Binding-site contacts:
Ligand atom O7 contacts residue ASN128 of chain 1.A at 3.6 Å.
Ligand atom C5 contacts residue ASN128 of chain 1.A at 3.7 Å.
Ligand atom O5 contacts residue PHE74 of chain 1.A at 3.9 Å.
Ligand atom N2 contacts residue LEU126 of chain 1.A at 4.1 Å.
Ligand atom C5 contacts residue PHE74 of chain 1.A at 4.1 Å (hydrophobic).
Ligand atom O5 contacts residue ASN128 of chain 1.A at 2.4 Å (h-bond).
Ligand atom C8 contacts residue THR102 of chain 1.A at 4.0 Å.
Ligand atom C1 contacts residue PHE74 of chain 1.A at 4.0 Å (hydrophobic).
Ligand atom C8 contacts residue THR101 of chain 1.A at 3.6 Å.
Ligand atom N2 contacts residue ASN128 of chain 1.A at 2.8 Å (h-bond).
Ligand atom C7 contacts residue PHE74 of chain 1.A at 4.5 Å (hydrophobic).
Ligand atom O7 contacts residue THR102 of chain 1.A at 4.2 Å.
Ligand atom C6 contacts residue PHE74 of chain 1.A at 3.8 Å (hydrophobic).
Ligand atom C7 contacts residue SER105 of chain 1.A at 4.5 Å.
Ligand atom N2 contacts residue SER105 of chain 1.A at 4.5 Å.
Ligand atom O7 contacts residue PHE74 of chain 1.A at 4.1 Å.
Ligand atom C1 contacts residue LEU126 of chain 1.A at 4.4 Å (hydrophobic).
Ligand atom C3 contacts residue ASN128 of chain 1.A at 3.8 Å.
Ligand atom C8 contacts residue PHE74 of chain 1.A at 4.2 Å (hydrophobic).
Ligand atom C1 contacts residue ASN128 of chain 1.A at 1.5 Å.
Ligand atom C2 contacts residue ASN128 of chain 1.A at 2.4 Å.
Ligand atom C4 contacts residue ASN128 of chain 1.A at 4.2 Å.
Ligand atom C8 contacts residue LEU126 of chain 1.A at 3.5 Å (hydrophobic).
Ligand atom C7 contacts residue ASN128 of chain 1.A at 3.5 Å.
Ligand atom C8 contacts residue SER105 of chain 1.A at 3.6 Å.

A protein and the small-molecule ligand that binds it are described below.
Small molecule (SMILES): CC(=O)N[C@H]1[C@H](O[C@H]2[C@H](O)[C@@H](NC(C)=O)CO[C@@H]2CO)O[C@H](CO)[C@@H](O)[C@@H]1O

Sequence of chain 1.A:
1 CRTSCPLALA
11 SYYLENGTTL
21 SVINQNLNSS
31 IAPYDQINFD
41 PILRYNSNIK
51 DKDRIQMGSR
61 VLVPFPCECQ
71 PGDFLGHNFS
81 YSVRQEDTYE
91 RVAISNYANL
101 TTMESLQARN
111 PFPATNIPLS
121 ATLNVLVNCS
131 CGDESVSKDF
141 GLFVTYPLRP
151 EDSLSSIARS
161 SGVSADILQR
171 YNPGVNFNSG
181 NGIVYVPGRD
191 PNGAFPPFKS